Sequence of chain 1.D:
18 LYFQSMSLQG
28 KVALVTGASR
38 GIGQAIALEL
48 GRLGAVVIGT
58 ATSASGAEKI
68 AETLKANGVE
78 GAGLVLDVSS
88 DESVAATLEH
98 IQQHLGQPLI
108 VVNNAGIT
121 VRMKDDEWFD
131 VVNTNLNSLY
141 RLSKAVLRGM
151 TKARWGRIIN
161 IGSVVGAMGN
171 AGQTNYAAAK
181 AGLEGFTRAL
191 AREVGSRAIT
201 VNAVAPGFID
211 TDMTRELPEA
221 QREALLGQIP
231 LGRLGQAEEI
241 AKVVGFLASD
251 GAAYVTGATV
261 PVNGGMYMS

The protein below binds the small molecule below.
Small molecule (SMILES): Cn1cc(C(=O)Nc2ccccc2)c2ccccc21

Binding-site contacts:
Ligand atom C18 contacts residue ASN133 of chain 1.D at 3.9 Å.
Ligand atom N35 contacts residue LEU136 of chain 1.D at 3.6 Å.
Ligand atom C2 contacts residue TRP128 of chain 1.D at 3.8 Å (hydrophobic).
Ligand atom C6 contacts residue ALA178 of chain 1.D at 3.8 Å (hydrophobic).
Ligand atom C24 contacts residue GLY182 of chain 1.C at 4.0 Å.
Ligand atom O37 contacts residue GLY182 of chain 1.D at 3.2 Å.
Ligand atom C15 contacts residue LEU136 of chain 1.D at 4.0 Å (hydrophobic).
Ligand atom C6 contacts residue PHE186 of chain 1.C at 3.4 Å (hydrophobic).
Ligand atom C2 contacts residue VAL132 of chain 1.D at 3.9 Å (hydrophobic).
Ligand atom C4 contacts residue VAL132 of chain 1.D at 3.9 Å (hydrophobic).
Ligand atom O37 contacts residue GLY182 of chain 1.C at 3.5 Å.
Ligand atom C25 contacts residue GLY185 of chain 1.D at 3.5 Å.
Ligand atom C28 contacts residue VAL132 of chain 1.C at 3.6 Å (hydrophobic).
Ligand atom C24 contacts residue VAL132 of chain 1.C at 3.8 Å (hydrophobic).
Ligand atom C5 contacts residue GLY182 of chain 1.D at 4.0 Å.
Ligand atom N19 contacts residue LEU136 of chain 1.C at 3.8 Å.
Ligand atom CAE contacts residue LEU136 of chain 1.D at 4.0 Å (hydrophobic).
Ligand atom C4 contacts residue LEU136 of chain 1.C at 3.9 Å (hydrophobic).
Ligand atom C26 contacts residue GLY185 of chain 1.D at 3.9 Å.
Ligand atom N35 contacts residue LEU136 of chain 1.C at 4.0 Å.
Ligand atom N19 contacts residue VAL132 of chain 1.D at 3.7 Å.
Ligand atom N35 contacts residue VAL132 of chain 1.C at 3.9 Å.
Ligand atom C33 contacts residue GLY182 of chain 1.D at 3.9 Å.
Ligand atom C33 contacts residue LEU136 of chain 1.C at 3.9 Å (hydrophobic).
Ligand atom C1 contacts residue PHE186 of chain 1.C at 3.9 Å (hydrophobic).
Ligand atom C33 contacts residue GLY182 of chain 1.C at 3.9 Å.
Ligand atom C29 contacts residue VAL132 of chain 1.C at 3.5 Å (hydrophobic).
Ligand atom C3 contacts residue VAL132 of chain 1.D at 3.6 Å (hydrophobic).
Ligand atom C1 contacts residue TRP128 of chain 1.D at 3.7 Å (hydrophobic).
Ligand atom C6 contacts residue GLY185 of chain 1.C at 3.5 Å.
Ligand atom C25 contacts residue ALA178 of chain 1.C at 3.4 Å (hydrophobic).
Ligand atom C15 contacts residue LEU136 of chain 1.C at 3.5 Å (hydrophobic).
Ligand atom C25 contacts residue PHE186 of chain 1.D at 3.6 Å (hydrophobic).
Ligand atom C26 contacts residue ALA178 of chain 1.C at 3.8 Å (hydrophobic).
Ligand atom C33 contacts residue LEU136 of chain 1.D at 3.8 Å (hydrophobic).
Ligand atom C18 contacts residue PHE129 of chain 1.D at 3.7 Å (hydrophobic).
Ligand atom C26 contacts residue PHE186 of chain 1.D at 3.8 Å (hydrophobic).
Ligand atom CAE contacts residue LEU136 of chain 1.C at 3.5 Å (hydrophobic).
Ligand atom C5 contacts residue PHE186 of chain 1.C at 4.0 Å (hydrophobic).
Ligand atom C24 contacts residue ALA178 of chain 1.C at 3.8 Å (hydrophobic).

Sequence of chain 1.C:
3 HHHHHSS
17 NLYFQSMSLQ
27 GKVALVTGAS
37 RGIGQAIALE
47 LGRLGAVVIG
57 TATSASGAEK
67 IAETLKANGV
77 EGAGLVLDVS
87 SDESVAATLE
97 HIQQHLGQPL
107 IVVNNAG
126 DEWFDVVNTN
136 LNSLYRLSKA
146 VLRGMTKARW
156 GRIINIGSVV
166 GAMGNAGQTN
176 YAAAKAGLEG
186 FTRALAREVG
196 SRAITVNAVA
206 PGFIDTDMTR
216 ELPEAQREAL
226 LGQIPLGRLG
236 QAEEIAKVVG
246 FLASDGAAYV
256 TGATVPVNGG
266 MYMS